A protein and the small-molecule ligand that binds it are described below.
Small molecule (SMILES): N[C@H]1CCc2ccccc2[C@@H]1O

Sequence of chain 1.B:
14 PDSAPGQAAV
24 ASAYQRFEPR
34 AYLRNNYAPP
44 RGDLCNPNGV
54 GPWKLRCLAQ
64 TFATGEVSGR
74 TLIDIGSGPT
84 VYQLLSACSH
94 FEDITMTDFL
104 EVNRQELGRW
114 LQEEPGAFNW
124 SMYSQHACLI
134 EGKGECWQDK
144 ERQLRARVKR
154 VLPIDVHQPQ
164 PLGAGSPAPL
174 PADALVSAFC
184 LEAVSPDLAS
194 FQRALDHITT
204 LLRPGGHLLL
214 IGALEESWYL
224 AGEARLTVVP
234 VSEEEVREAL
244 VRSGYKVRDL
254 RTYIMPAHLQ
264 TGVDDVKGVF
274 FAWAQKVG

Binding-site contacts:
Ligand atom CAD contacts residue ASN39 of chain 1.B at 4.2 Å.
Ligand atom CAI contacts residue PHE182 of chain 1.B at 4.0 Å (hydrophobic).
Ligand atom CAG contacts residue ASP267 of chain 1.B at 3.0 Å.
Ligand atom CAE contacts residue ARG44 of chain 1.B at 3.3 Å.
Ligand atom CAK contacts residue ASN39 of chain 1.B at 4.0 Å.
Ligand atom CAE contacts residue VAL272 of chain 1.B at 4.2 Å (hydrophobic).
Ligand atom NAA contacts residue TYR222 of chain 1.B at 3.8 Å.
Ligand atom CAF contacts residue ASN39 of chain 1.B at 3.7 Å.
Ligand atom CAC contacts residue VAL53 of chain 1.B at 3.9 Å (hydrophobic).
Ligand atom CAD contacts residue LYS57 of chain 1.B at 3.1 Å.
Ligand atom CAK contacts residue GLU219 of chain 1.B at 4.0 Å.
Ligand atom CAD contacts residue PHE182 of chain 1.B at 3.7 Å (hydrophobic).
Ligand atom CAC contacts residue MET258 of chain 1.B at 4.1 Å (hydrophobic).
Ligand atom CAF contacts residue TYR40 of chain 1.B at 3.8 Å (hydrophobic).
Ligand atom CAG contacts residue ARG44 of chain 1.B at 3.8 Å.
Ligand atom CAE contacts residue ASN39 of chain 1.B at 4.3 Å.
Ligand atom CAG contacts residue VAL269 of chain 1.B at 3.9 Å (hydrophobic).
Ligand atom OAB contacts residue PHE182 of chain 1.B at 4.1 Å.
Ligand atom CAF contacts residue PHE182 of chain 1.B at 3.5 Å (hydrophobic).
Ligand atom CAL contacts residue PHE182 of chain 1.B at 3.6 Å (hydrophobic).
Ligand atom OAB contacts residue TYR40 of chain 1.B at 4.3 Å.
Ligand atom CAC contacts residue PHE182 of chain 1.B at 4.2 Å (hydrophobic).
Ligand atom CAE contacts residue MET258 of chain 1.B at 3.7 Å (hydrophobic).
Ligand atom OAB contacts residue ASN39 of chain 1.B at 3.5 Å (h-bond).
Ligand atom CAC contacts residue LYS57 of chain 1.B at 4.2 Å.
Ligand atom CAI contacts residue ASP267 of chain 1.B at 4.0 Å.
Ligand atom CAJ contacts residue ASN39 of chain 1.B at 3.5 Å.
Ligand atom CAH contacts residue ASP267 of chain 1.B at 3.8 Å.
Ligand atom NAA contacts residue GLU219 of chain 1.B at 4.0 Å.
Ligand atom CAG contacts residue GLU219 of chain 1.B at 3.2 Å.
Ligand atom CAH contacts residue GLU219 of chain 1.B at 2.9 Å.
Ligand atom CAL contacts residue TYR35 of chain 1.B at 3.9 Å (hydrophobic).
Ligand atom CAC contacts residue ARG44 of chain 1.B at 3.9 Å.
Ligand atom CAF contacts residue LYS57 of chain 1.B at 3.7 Å.
Ligand atom CAH contacts residue ALA216 of chain 1.B at 3.9 Å (hydrophobic).
Ligand atom CAI contacts residue ARG44 of chain 1.B at 3.7 Å.
Ligand atom CAL contacts residue ASN39 of chain 1.B at 3.9 Å.
Ligand atom CAJ contacts residue PHE182 of chain 1.B at 3.8 Å (hydrophobic).
Ligand atom OAB contacts residue TYR35 of chain 1.B at 2.6 Å (h-bond).
Ligand atom CAI contacts residue ASN39 of chain 1.B at 3.8 Å.